Binding-site contacts:
Ligand atom C1 contacts residue ASN174 of chain 1.D at 1.4 Å.
Ligand atom O5 contacts residue ASN174 of chain 1.D at 2.4 Å (h-bond).
Ligand atom C2 contacts residue ASN174 of chain 1.D at 2.5 Å.
Ligand atom C5 contacts residue ASN174 of chain 1.D at 3.7 Å.
Ligand atom C4 contacts residue ASN174 of chain 1.D at 4.3 Å.
Ligand atom N2 contacts residue ASN174 of chain 1.D at 3.0 Å (h-bond).
Ligand atom O7 contacts residue ASN174 of chain 1.D at 3.8 Å.
Ligand atom C8 contacts residue ASN174 of chain 1.D at 4.3 Å.
Ligand atom C3 contacts residue ASN174 of chain 1.D at 3.8 Å.
Ligand atom C7 contacts residue ASN174 of chain 1.D at 3.6 Å.

This small molecule binds to this protein.
Small molecule (SMILES): CC(=O)N[C@H]1[C@H](O[C@H]2[C@H](O)[C@@H](NC(C)=O)CO[C@@H]2CO)O[C@H](CO)[C@@H](O[C@@H]2O[C@H](CO)[C@@H](O)[C@H](O[C@H]3O[C@H](CO)[C@@H](O)[C@H](O)[C@@H]3O)[C@@H]2O)[C@@H]1O

Sequence of chain 1.D:
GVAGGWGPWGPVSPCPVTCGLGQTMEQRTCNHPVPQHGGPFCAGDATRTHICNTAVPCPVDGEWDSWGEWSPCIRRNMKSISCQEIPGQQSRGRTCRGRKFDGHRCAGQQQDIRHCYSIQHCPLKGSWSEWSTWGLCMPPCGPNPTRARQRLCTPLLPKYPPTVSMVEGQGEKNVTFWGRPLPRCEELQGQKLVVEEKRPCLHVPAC